Sequence of chain 35.A:
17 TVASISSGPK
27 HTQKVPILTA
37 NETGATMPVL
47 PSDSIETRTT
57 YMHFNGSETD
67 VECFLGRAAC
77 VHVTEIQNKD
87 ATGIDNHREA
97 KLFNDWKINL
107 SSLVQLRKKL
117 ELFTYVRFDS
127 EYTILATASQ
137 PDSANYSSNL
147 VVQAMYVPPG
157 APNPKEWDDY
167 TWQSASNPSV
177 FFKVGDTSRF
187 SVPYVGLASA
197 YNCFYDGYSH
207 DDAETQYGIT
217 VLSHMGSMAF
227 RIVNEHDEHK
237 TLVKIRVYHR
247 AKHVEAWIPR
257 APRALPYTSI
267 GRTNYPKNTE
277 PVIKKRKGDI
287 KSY

The small molecule below binds the protein below.
Small molecule (SMILES): Cc1cc(CCCCCOc2ccc(C3=NCCO3)cc2)on1

Sequence of chain 35.C:
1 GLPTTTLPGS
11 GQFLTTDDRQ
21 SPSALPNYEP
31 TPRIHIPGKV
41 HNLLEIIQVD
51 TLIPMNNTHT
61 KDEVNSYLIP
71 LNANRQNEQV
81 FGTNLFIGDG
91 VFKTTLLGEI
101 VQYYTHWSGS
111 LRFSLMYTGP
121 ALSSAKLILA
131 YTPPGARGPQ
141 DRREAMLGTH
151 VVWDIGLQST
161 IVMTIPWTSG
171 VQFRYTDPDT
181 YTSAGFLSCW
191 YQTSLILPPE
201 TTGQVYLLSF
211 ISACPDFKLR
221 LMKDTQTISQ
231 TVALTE

Binding-site contacts:
Ligand atom C1B contacts residue VAL188 of chain 35.A at 3.8 Å (hydrophobic).
Ligand atom C5B contacts residue TYR128 of chain 35.A at 4.0 Å (hydrophobic).
Ligand atom O1 contacts residue LEU106 of chain 35.A at 3.8 Å.
Ligand atom C6B contacts residue ILE104 of chain 35.A at 3.6 Å (hydrophobic).
Ligand atom C5 contacts residue LEU106 of chain 35.A at 3.8 Å (hydrophobic).
Ligand atom C2C contacts residue TYR197 of chain 35.A at 3.7 Å (hydrophobic).
Ligand atom C2B contacts residue VAL188 of chain 35.A at 3.5 Å (hydrophobic).
Ligand atom C4 contacts residue LEU106 of chain 35.A at 3.9 Å (hydrophobic).
Ligand atom C2C contacts residue MET221 of chain 35.A at 3.8 Å (hydrophobic).
Ligand atom C1C contacts residue TYR128 of chain 35.A at 3.7 Å (hydrophobic).
Ligand atom C4B contacts residue TYR152 of chain 35.A at 3.8 Å (hydrophobic).
Ligand atom O1B contacts residue ILE104 of chain 35.A at 3.9 Å.
Ligand atom C5B contacts residue PHE186 of chain 35.A at 3.9 Å (hydrophobic).
Ligand atom C2A contacts residue PHE186 of chain 35.A at 3.3 Å (hydrophobic).
Ligand atom C4B contacts residue PHE186 of chain 35.A at 3.6 Å (hydrophobic).
Ligand atom C5A contacts residue PHE186 of chain 35.A at 3.5 Å (hydrophobic).
Ligand atom C3B contacts residue VAL188 of chain 35.A at 3.8 Å (hydrophobic).
Ligand atom C3C contacts residue TYR128 of chain 35.A at 3.4 Å (hydrophobic).
Ligand atom C5A contacts residue ALA150 of chain 35.A at 3.6 Å (hydrophobic).
Ligand atom O1B contacts residue TYR128 of chain 35.A at 3.4 Å (h-bond).
Ligand atom C5B contacts residue MET224 of chain 35.A at 3.9 Å (hydrophobic).
Ligand atom N3A contacts residue ALA24 of chain 35.C at 3.8 Å.
Ligand atom C3B contacts residue TYR152 of chain 35.A at 3.7 Å (hydrophobic).
Ligand atom C1C contacts residue LEU106 of chain 35.A at 3.8 Å (hydrophobic).
Ligand atom C4 contacts residue TYR197 of chain 35.A at 3.8 Å (hydrophobic).
Ligand atom C5A contacts residue VAL176 of chain 35.A at 3.6 Å (hydrophobic).
Ligand atom C5C contacts residue VAL191 of chain 35.A at 3.8 Å (hydrophobic).
Ligand atom N3A contacts residue PRO174 of chain 35.A at 3.7 Å.
Ligand atom C4A contacts residue PRO174 of chain 35.A at 3.1 Å (hydrophobic).
Ligand atom O1 contacts residue MET221 of chain 35.A at 3.8 Å.
Ligand atom C6B contacts residue TYR128 of chain 35.A at 3.3 Å (hydrophobic).
Ligand atom O1A contacts residue PHE186 of chain 35.A at 3.0 Å.
Ligand atom C1B contacts residue TYR128 of chain 35.A at 3.6 Å (hydrophobic).
Ligand atom C2A contacts residue TYR152 of chain 35.A at 3.6 Å (hydrophobic).
Ligand atom C1B contacts residue ILE104 of chain 35.A at 4.0 Å (hydrophobic).
Ligand atom N3A contacts residue PHE186 of chain 35.A at 4.0 Å.
Ligand atom N2 contacts residue LEU106 of chain 35.A at 3.8 Å.
Ligand atom C4C contacts residue VAL188 of chain 35.A at 3.7 Å (hydrophobic).
Ligand atom N3A contacts residue TYR152 of chain 35.A at 3.5 Å.
Ligand atom C4C contacts residue VAL191 of chain 35.A at 3.0 Å (hydrophobic).